Binding-site contacts:
Ligand atom C7 contacts residue GLU125 of chain 1.B at 3.6 Å.
Ligand atom O2 contacts residue SER131 of chain 1.B at 3.5 Å.
Ligand atom C17 contacts residue CYS127 of chain 1.B at 3.8 Å (hydrophobic).
Ligand atom C13 contacts residue SER131 of chain 1.B at 3.7 Å.
Ligand atom C9 contacts residue GLU125 of chain 1.B at 3.8 Å.
Ligand atom O7 contacts residue SER250 of chain 1.A at 3.4 Å (h-bond).
Ligand atom O5 contacts residue ALA422 of chain 1.B at 3.4 Å.
Ligand atom F1 contacts residue VAL249 of chain 1.A at 3.5 Å.
Ligand atom C11 contacts residue ASP256 of chain 1.A at 3.6 Å.
Ligand atom O3 contacts residue ASP256 of chain 1.A at 2.7 Å (salt-bridge).
Ligand atom F1 contacts residue SER227 of chain 1.A at 3.3 Å.
Ligand atom C30 contacts residue ARG156 of chain 1.A at 3.6 Å.
Ligand atom C10 contacts residue ASP256 of chain 1.A at 3.5 Å.
Ligand atom C14 contacts residue LEU128 of chain 1.B at 3.7 Å (hydrophobic).
Ligand atom C35 contacts residue ALA317 of chain 1.B at 3.3 Å (hydrophobic).
Ligand atom C14 contacts residue CYS127 of chain 1.B at 3.2 Å (hydrophobic).
Ligand atom C36 contacts residue LYS258 of chain 1.A at 3.4 Å.
Ligand atom F1 contacts residue ARG156 of chain 1.A at 2.9 Å.
Ligand atom C22 contacts residue ALA422 of chain 1.B at 3.6 Å (hydrophobic).
Ligand atom O6 contacts residue ASN252 of chain 1.A at 3.7 Å.
Ligand atom C15 contacts residue SER227 of chain 1.A at 3.4 Å.
Ligand atom C24 contacts residue LEU423 of chain 1.B at 3.8 Å (hydrophobic).
Ligand atom C10 contacts residue ASN321 of chain 1.B at 3.8 Å.
Ligand atom O6 contacts residue LYS258 of chain 1.A at 3.1 Å (salt-bridge).
Ligand atom C14 contacts residue GLY126 of chain 1.B at 3.2 Å.
Ligand atom O6 contacts residue LYS301 of chain 1.B at 3.5 Å (salt-bridge).
Ligand atom C1 contacts residue LEU419 of chain 1.B at 3.8 Å (hydrophobic).
Ligand atom O4 contacts residue ASN321 of chain 1.B at 3.0 Å (h-bond).
Ligand atom C36 contacts residue SER250 of chain 1.A at 3.3 Å.
Ligand atom O3 contacts residue ARG156 of chain 1.A at 3.0 Å (salt-bridge).
Ligand atom O6 contacts residue SER250 of chain 1.A at 2.5 Å (h-bond).
Ligand atom C36 contacts residue ALA317 of chain 1.B at 3.6 Å (hydrophobic).
Ligand atom O7 contacts residue LYS301 of chain 1.B at 2.8 Å (salt-bridge).
Ligand atom O4 contacts residue LYS257 of chain 1.A at 2.7 Å (salt-bridge).
Ligand atom C35 contacts residue LYS258 of chain 1.A at 3.7 Å.
Ligand atom C36 contacts residue LYS301 of chain 1.B at 3.5 Å.
Ligand atom O6 contacts residue ARG156 of chain 1.A at 3.4 Å (salt-bridge).
Ligand atom C25 contacts residue ALA422 of chain 1.B at 3.7 Å (hydrophobic).
Ligand atom O4 contacts residue GLU125 of chain 1.B at 2.7 Å (salt-bridge).
Ligand atom C22 contacts residue LEU423 of chain 1.B at 3.6 Å (hydrophobic).

The protein below binds the small molecule below.
Small molecule (SMILES): CC(C)c1c(S(=O)(=O)N2CCOCC2)c(-c2ccccc2)c(-c2ccc(F)cc2)n1CC[C@@H](O)C[C@@H](O)CC(=O)O

Sequence of chain 1.A:
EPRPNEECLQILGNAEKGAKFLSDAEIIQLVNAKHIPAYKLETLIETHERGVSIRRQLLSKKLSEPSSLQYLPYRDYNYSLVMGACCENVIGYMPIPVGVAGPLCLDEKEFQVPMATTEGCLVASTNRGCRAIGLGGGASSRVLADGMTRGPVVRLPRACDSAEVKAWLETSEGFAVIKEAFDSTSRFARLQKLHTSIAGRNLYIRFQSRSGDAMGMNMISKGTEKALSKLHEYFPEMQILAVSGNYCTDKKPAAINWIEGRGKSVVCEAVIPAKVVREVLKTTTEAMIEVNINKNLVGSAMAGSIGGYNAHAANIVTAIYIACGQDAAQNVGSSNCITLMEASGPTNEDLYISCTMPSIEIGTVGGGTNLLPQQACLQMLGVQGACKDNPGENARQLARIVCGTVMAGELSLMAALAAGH

Sequence of chain 1.B:
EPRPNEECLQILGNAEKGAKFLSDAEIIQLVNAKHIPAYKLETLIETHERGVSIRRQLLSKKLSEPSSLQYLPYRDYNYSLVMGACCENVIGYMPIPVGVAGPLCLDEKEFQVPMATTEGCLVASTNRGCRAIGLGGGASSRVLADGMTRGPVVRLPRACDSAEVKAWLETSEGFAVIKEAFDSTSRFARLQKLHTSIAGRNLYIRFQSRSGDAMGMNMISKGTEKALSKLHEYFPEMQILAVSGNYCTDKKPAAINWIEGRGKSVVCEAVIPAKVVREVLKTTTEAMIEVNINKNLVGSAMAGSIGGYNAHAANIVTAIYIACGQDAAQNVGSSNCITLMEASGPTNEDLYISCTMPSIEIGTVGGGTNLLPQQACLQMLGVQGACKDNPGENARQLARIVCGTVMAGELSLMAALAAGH